Sequence of chain 4.A:
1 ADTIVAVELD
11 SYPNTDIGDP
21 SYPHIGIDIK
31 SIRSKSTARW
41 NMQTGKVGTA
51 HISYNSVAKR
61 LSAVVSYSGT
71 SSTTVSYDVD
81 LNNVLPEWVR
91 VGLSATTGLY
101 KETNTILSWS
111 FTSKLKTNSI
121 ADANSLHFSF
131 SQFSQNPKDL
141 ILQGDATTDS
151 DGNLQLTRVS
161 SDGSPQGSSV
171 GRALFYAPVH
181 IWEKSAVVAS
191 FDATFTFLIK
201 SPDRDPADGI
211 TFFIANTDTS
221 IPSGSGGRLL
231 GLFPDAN

Binding-site contacts:
Ligand atom O2 contacts residue GLY98 of chain 4.A at 3.7 Å.
Ligand atom C6 contacts residue ASP208 of chain 4.A at 3.4 Å.
Ligand atom C9 contacts residue LEU99 of chain 4.A at 3.6 Å (hydrophobic).
Ligand atom C6 contacts residue TYR12 of chain 4.A at 4.0 Å (hydrophobic).
Ligand atom O5 contacts residue TYR100 of chain 4.A at 4.0 Å.
Ligand atom O4 contacts residue GLY227 of chain 4.A at 4.0 Å.
Ligand atom N1 contacts residue TYR12 of chain 4.A at 3.3 Å (h-bond).
Ligand atom O5 contacts residue GLY98 of chain 4.A at 4.2 Å.
Ligand atom O4 contacts residue ASN14 of chain 4.A at 2.9 Å (h-bond).
Ligand atom C8 contacts residue LEU99 of chain 4.A at 3.8 Å (hydrophobic).
Ligand atom O6 contacts residue TYR100 of chain 4.A at 3.0 Å (h-bond).
Ligand atom C6 contacts residue ALA207 of chain 4.A at 3.4 Å (hydrophobic).
Ligand atom C1 contacts residue LEU99 of chain 4.A at 3.7 Å (hydrophobic).
Ligand atom O6 contacts residue GLY98 of chain 4.A at 3.3 Å.
Ligand atom C6 contacts residue TYR100 of chain 4.A at 3.8 Å (hydrophobic).
Ligand atom O2 contacts residue LEU99 of chain 4.A at 3.4 Å (h-bond).
Ligand atom O6 contacts residue ALA207 of chain 4.A at 3.3 Å.
Ligand atom C12 contacts residue LEU99 of chain 4.A at 3.9 Å (hydrophobic).
Ligand atom C5 contacts residue TYR12 of chain 4.A at 4.2 Å (hydrophobic).
Ligand atom O6 contacts residue ASP208 of chain 4.A at 2.8 Å (salt-bridge).
Ligand atom C4 contacts residue ASN14 of chain 4.A at 3.9 Å.
Ligand atom O4 contacts residue ASP208 of chain 4.A at 2.5 Å (salt-bridge).
Ligand atom C4 contacts residue ASP208 of chain 4.A at 3.4 Å.
Ligand atom C11 contacts residue TYR100 of chain 4.A at 3.7 Å (hydrophobic).
Ligand atom O3 contacts residue ARG228 of chain 4.A at 2.9 Å (salt-bridge).
Ligand atom C5 contacts residue LEU99 of chain 4.A at 4.1 Å (hydrophobic).
Ligand atom O4 contacts residue TYR12 of chain 4.A at 4.0 Å.
Ligand atom C6 contacts residue LEU99 of chain 4.A at 4.1 Å (hydrophobic).
Ligand atom C11 contacts residue TYR12 of chain 4.A at 3.1 Å (hydrophobic).
Ligand atom C3 contacts residue ASN14 of chain 4.A at 4.0 Å.
Ligand atom N1 contacts residue LEU99 of chain 4.A at 3.9 Å.
Ligand atom O6 contacts residue LEU99 of chain 4.A at 3.2 Å (h-bond).
Ligand atom C5 contacts residue ASP208 of chain 4.A at 4.0 Å.
Ligand atom C4 contacts residue ARG228 of chain 4.A at 3.8 Å.
Ligand atom C7 contacts residue LEU99 of chain 4.A at 4.2 Å (hydrophobic).
Ligand atom O5 contacts residue LEU99 of chain 4.A at 3.1 Å (h-bond).
Ligand atom C3 contacts residue ARG228 of chain 4.A at 3.9 Å.
Ligand atom O3 contacts residue GLY227 of chain 4.A at 3.6 Å.
Ligand atom O4 contacts residue ARG228 of chain 4.A at 3.3 Å (salt-bridge).
Ligand atom N1 contacts residue TYR100 of chain 4.A at 3.5 Å.

A protein and the small-molecule ligand that binds it are described below.
Small molecule (SMILES): OC[C@H]1O[C@H](Oc2c[nH]c3ccc(Br)c(Cl)c23)[C@@H](O)[C@@H](O)[C@@H]1O